Binding-site contacts:
Ligand atom C1 contacts residue MET91 of chain 1.A at 3.7 Å (hydrophobic).
Ligand atom N13 contacts residue VAL179 of chain 1.A at 3.7 Å.
Ligand atom C27 contacts residue MET91 of chain 1.A at 3.6 Å (hydrophobic).
Ligand atom N2 contacts residue MET91 of chain 1.A at 3.7 Å.
Ligand atom C14 contacts residue ASN44 of chain 1.A at 3.7 Å.
Ligand atom C6 contacts residue ASP86 of chain 1.A at 3.3 Å.
Ligand atom N12 contacts residue LEU41 of chain 1.A at 3.6 Å.
Ligand atom C14 contacts residue PHE131 of chain 1.A at 3.5 Å (hydrophobic).
Ligand atom O20 contacts residue PHE131 of chain 1.A at 3.2 Å.
Ligand atom O20 contacts residue ASN44 of chain 1.A at 3.0 Å (h-bond).
Ligand atom O8 contacts residue ALA48 of chain 1.A at 3.2 Å.
Ligand atom O3 contacts residue GLY90 of chain 1.A at 3.5 Å.
Ligand atom C24 contacts residue ASN44 of chain 1.A at 3.6 Å.
Ligand atom O3 contacts residue MET91 of chain 1.A at 3.6 Å.
Ligand atom O8 contacts residue THR177 of chain 1.A at 3.4 Å.
Ligand atom C19 contacts residue PHE131 of chain 1.A at 3.7 Å (hydrophobic).
Ligand atom C4 contacts residue THR177 of chain 1.A at 3.8 Å.
Ligand atom N12 contacts residue PHE131 of chain 1.A at 3.4 Å.
Ligand atom C1 contacts residue THR177 of chain 1.A at 3.6 Å.
Ligand atom N13 contacts residue ASN44 of chain 1.A at 3.5 Å.
Ligand atom O8 contacts residue ASP86 of chain 1.A at 2.5 Å (salt-bridge).
Ligand atom C5 contacts residue MET91 of chain 1.A at 3.8 Å (hydrophobic).
Ligand atom C32 contacts residue ASN44 of chain 1.A at 3.7 Å.
Ligand atom C33 contacts residue ASN44 of chain 1.A at 3.5 Å.
Ligand atom N12 contacts residue ASN44 of chain 1.A at 3.4 Å (h-bond).
Ligand atom C6 contacts residue SER45 of chain 1.A at 3.8 Å.
Ligand atom O31 contacts residue GLY128 of chain 1.A at 3.6 Å (h-bond).
Ligand atom C33 contacts residue ASP47 of chain 1.A at 3.5 Å.
Ligand atom O3 contacts residue THR177 of chain 1.A at 2.7 Å (h-bond).
Ligand atom C7 contacts residue ASP86 of chain 1.A at 3.3 Å.
Ligand atom C30 contacts residue GLY128 of chain 1.A at 3.5 Å.
Ligand atom C27 contacts residue GLY90 of chain 1.A at 3.3 Å.
Ligand atom C27 contacts residue ILE89 of chain 1.A at 3.7 Å (hydrophobic).
Ligand atom C9 contacts residue ASN44 of chain 1.A at 3.6 Å.
Ligand atom N15 contacts residue PHE131 of chain 1.A at 3.5 Å.
Ligand atom C11 contacts residue PHE131 of chain 1.A at 3.8 Å (hydrophobic).
Ligand atom C7 contacts residue THR177 of chain 1.A at 3.6 Å.
Ligand atom C26 contacts residue ASN44 of chain 1.A at 3.4 Å.
Ligand atom C11 contacts residue ASN44 of chain 1.A at 3.5 Å.
Ligand atom C6 contacts residue THR177 of chain 1.A at 3.7 Å.

Sequence of chain 1.A:
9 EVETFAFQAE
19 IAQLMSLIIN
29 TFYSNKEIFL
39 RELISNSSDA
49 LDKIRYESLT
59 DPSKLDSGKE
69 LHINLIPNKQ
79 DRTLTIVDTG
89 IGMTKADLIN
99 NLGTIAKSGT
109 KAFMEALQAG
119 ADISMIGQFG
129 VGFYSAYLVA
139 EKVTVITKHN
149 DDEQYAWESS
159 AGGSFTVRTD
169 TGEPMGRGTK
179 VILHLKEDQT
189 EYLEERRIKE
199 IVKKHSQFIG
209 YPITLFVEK

A protein and the small-molecule ligand that binds it are described below.
Small molecule (SMILES): CN(C(=O)c1cc2c(C(=O)N3CCCC3)[nH]nc2cc1O)c1ccc(N2CCOCC2)cc1